Binding-site contacts:
Ligand atom C27 contacts residue GLU82 of chain 1.C at 3.2 Å.
Ligand atom C2 contacts residue G6K1 of chain 1.G at 0.4 Å.
Ligand atom O4 contacts residue G6K1 of chain 1.G at 0.7 Å (h-bond).
Ligand atom N23 contacts residue MET84 of chain 1.C at 2.8 Å (h-bond).
Ligand atom N12 contacts residue G6K1 of chain 1.G at 0.2 Å (h-bond).
Ligand atom C13 contacts residue G6K1 of chain 1.G at 0.1 Å.
Ligand atom N25 contacts residue MET84 of chain 1.C at 3.1 Å (h-bond).
Ligand atom C26 contacts residue G6K1 of chain 1.G at 0.0 Å.
Ligand atom C31 contacts residue G6K1 of chain 1.G at 0.0 Å.
Ligand atom C28 contacts residue G6K1 of chain 1.G at 0.0 Å.
Ligand atom C9 contacts residue G6K1 of chain 1.G at 0.7 Å.
Ligand atom C2 contacts residue CYS88 of chain 1.C at 2.5 Å (hydrophobic).
Ligand atom C17 contacts residue G6K1 of chain 1.G at 0.2 Å.
Ligand atom N33 contacts residue G6K1 of chain 1.G at 0.3 Å (h-bond).
Ligand atom C21 contacts residue G6K1 of chain 1.G at 0.1 Å.
Ligand atom C8 contacts residue G6K1 of chain 1.G at 0.7 Å.
Ligand atom S32 contacts residue G6K1 of chain 1.G at 0.1 Å (h-bond).
Ligand atom C6 contacts residue G6K1 of chain 1.G at 0.3 Å.
Ligand atom C19 contacts residue G6K1 of chain 1.G at 0.3 Å.
Ligand atom N5 contacts residue G6K1 of chain 1.G at 0.3 Å (h-bond).
Ligand atom C3 contacts residue CYS88 of chain 1.C at 2.9 Å (hydrophobic).
Ligand atom C1 contacts residue G6K1 of chain 1.G at 1.1 Å.
Ligand atom C29 contacts residue G6K1 of chain 1.G at 0.0 Å.
Ligand atom C1 contacts residue CYS88 of chain 1.C at 2.8 Å (hydrophobic).
Ligand atom O18 contacts residue G6K1 of chain 1.G at 0.2 Å (h-bond).
Ligand atom C20 contacts residue G6K1 of chain 1.G at 0.2 Å.
Ligand atom C11 contacts residue G6K1 of chain 1.G at 0.3 Å.
Ligand atom N30 contacts residue G6K1 of chain 1.G at 0.0 Å (h-bond).
Ligand atom C27 contacts residue G6K1 of chain 1.G at 0.0 Å.
Ligand atom N15 contacts residue G6K1 of chain 1.G at 0.2 Å (h-bond).
Ligand atom C24 contacts residue G6K1 of chain 1.G at 0.1 Å.
Ligand atom N10 contacts residue G6K1 of chain 1.G at 0.5 Å (h-bond).
Ligand atom N25 contacts residue G6K1 of chain 1.G at 0.1 Å (h-bond).
Ligand atom N23 contacts residue G6K1 of chain 1.G at 0.1 Å (h-bond).
Ligand atom C16 contacts residue G6K1 of chain 1.G at 0.2 Å.
Ligand atom C21 contacts residue MET84 of chain 1.C at 3.2 Å (hydrophobic).
Ligand atom C3 contacts residue G6K1 of chain 1.G at 0.4 Å.
Ligand atom C7 contacts residue G6K1 of chain 1.G at 0.7 Å.
Ligand atom C14 contacts residue G6K1 of chain 1.G at 0.1 Å.
Ligand atom C22 contacts residue G6K1 of chain 1.G at 0.1 Å.

This small molecule binds to this protein.
Small molecule (SMILES): C=CC(=O)N1CC[C@H](Nc2nc(CN3CCOCC3)cc(Nc3nc4cccnc4s3)n2)C1

Sequence of chain 1.C:
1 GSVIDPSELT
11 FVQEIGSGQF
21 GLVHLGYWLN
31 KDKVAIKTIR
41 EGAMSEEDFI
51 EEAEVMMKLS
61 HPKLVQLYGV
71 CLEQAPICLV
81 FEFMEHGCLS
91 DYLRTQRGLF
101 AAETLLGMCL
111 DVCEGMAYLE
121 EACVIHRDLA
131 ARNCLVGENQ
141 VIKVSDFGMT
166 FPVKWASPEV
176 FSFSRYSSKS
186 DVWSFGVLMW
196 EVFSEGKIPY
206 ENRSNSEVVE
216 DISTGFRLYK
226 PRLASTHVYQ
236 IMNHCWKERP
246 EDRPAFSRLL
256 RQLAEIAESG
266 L